Sequence of chain 1.A:
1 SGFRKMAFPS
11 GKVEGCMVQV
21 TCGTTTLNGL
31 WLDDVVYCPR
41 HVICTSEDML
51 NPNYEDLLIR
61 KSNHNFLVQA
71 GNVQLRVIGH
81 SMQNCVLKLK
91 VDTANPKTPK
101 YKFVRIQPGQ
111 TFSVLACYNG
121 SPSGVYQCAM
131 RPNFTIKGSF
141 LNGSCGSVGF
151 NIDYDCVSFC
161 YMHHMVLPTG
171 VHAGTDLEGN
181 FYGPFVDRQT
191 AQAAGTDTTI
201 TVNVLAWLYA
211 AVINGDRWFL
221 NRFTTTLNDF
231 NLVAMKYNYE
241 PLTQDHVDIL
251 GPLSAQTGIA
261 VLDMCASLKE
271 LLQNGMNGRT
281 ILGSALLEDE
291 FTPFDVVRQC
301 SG

Binding-site contacts:
Ligand atom N07 contacts residue HIS164 of chain 1.B at 3.7 Å.
Ligand atom C20 contacts residue THR26 of chain 1.B at 3.7 Å.
Ligand atom F31 contacts residue ASP187 of chain 1.B at 3.1 Å.
Ligand atom C35 contacts residue HIS164 of chain 1.B at 3.5 Å.
Ligand atom C01 contacts residue ASN142 of chain 1.B at 3.5 Å.
Ligand atom N37 contacts residue LEU141 of chain 1.B at 3.6 Å (h-bond).
Ligand atom C32 contacts residue HIS41 of chain 1.B at 3.3 Å.
Ligand atom O09 contacts residue CYS145 of chain 1.B at 3.1 Å (h-bond).
Ligand atom N19 contacts residue THR26 of chain 1.B at 3.1 Å (h-bond).
Ligand atom C03 contacts residue PHE140 of chain 1.B at 3.2 Å (hydrophobic).
Ligand atom C34 contacts residue HIS164 of chain 1.B at 3.1 Å.
Ligand atom C06 contacts residue SER144 of chain 1.B at 3.5 Å.
Ligand atom F33 contacts residue HIS164 of chain 1.B at 3.3 Å.
Ligand atom C05 contacts residue SER144 of chain 1.B at 3.4 Å.
Ligand atom N02 contacts residue LEU141 of chain 1.B at 3.6 Å.
Ligand atom C06 contacts residue HIS163 of chain 1.B at 3.6 Å.
Ligand atom C18 contacts residue THR24 of chain 1.B at 3.2 Å.
Ligand atom F33 contacts residue CYS145 of chain 1.B at 3.5 Å.
Ligand atom O09 contacts residue SER144 of chain 1.B at 3.2 Å (h-bond).
Ligand atom C03 contacts residue SER1 of chain 1.A at 3.3 Å.
Ligand atom F28 contacts residue GLN189 of chain 1.B at 3.2 Å.
Ligand atom CL2 contacts residue CYS145 of chain 1.B at 3.5 Å.
Ligand atom C05 contacts residue HIS163 of chain 1.B at 3.7 Å.
Ligand atom C21 contacts residue THR26 of chain 1.B at 3.3 Å.
Ligand atom N04 contacts residue HIS163 of chain 1.B at 3.0 Å (h-bond).
Ligand atom F33 contacts residue HIS41 of chain 1.B at 3.4 Å.
Ligand atom O09 contacts residue GLY143 of chain 1.B at 3.0 Å (h-bond).
Ligand atom N04 contacts residue PHE140 of chain 1.B at 3.5 Å.
Ligand atom C03 contacts residue VAL166 of chain 1.B at 3.6 Å (hydrophobic).
Ligand atom F31 contacts residue HIS41 of chain 1.B at 3.5 Å.
Ligand atom F31 contacts residue ARG188 of chain 1.B at 3.6 Å.
Ligand atom C08 contacts residue CYS145 of chain 1.B at 3.6 Å (hydrophobic).
Ligand atom O36 contacts residue MET165 of chain 1.B at 3.0 Å.
Ligand atom C29 contacts residue ARG188 of chain 1.B at 3.6 Å.
Ligand atom C34 contacts residue HIS41 of chain 1.B at 3.6 Å.
Ligand atom C32 contacts residue HIS164 of chain 1.B at 3.4 Å.
Ligand atom N04 contacts residue SER144 of chain 1.B at 3.4 Å (h-bond).
Ligand atom O36 contacts residue VAL166 of chain 1.B at 3.3 Å (h-bond).
Ligand atom O36 contacts residue HIS164 of chain 1.B at 3.3 Å (h-bond).
Ligand atom N19 contacts residue THR25 of chain 1.B at 3.5 Å.

Sequence of chain 1.B:
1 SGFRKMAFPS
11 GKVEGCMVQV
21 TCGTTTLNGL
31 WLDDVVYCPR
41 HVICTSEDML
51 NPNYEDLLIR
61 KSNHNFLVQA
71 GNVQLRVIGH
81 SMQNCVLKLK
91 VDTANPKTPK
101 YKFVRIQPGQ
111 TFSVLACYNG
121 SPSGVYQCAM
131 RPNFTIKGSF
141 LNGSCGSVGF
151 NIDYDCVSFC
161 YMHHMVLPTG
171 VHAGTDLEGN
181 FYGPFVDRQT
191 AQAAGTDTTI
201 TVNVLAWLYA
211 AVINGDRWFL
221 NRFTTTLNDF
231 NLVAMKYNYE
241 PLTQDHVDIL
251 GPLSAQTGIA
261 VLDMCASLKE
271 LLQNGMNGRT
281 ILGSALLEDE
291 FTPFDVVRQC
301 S

A small-molecule ligand and the protein it binds are described below.
Small molecule (SMILES): Cn1cnc(Cn2c(=O)nc(Nc3cc4cn(C)nc4cc3Cl)n(Cc3cc(F)c(F)cc3F)c2=O)n1